A small-molecule ligand and the protein it binds are described below.
Small molecule (SMILES): CN[C@@]1(c2ccccc2Cl)CCCCC1=O

Binding-site contacts:
Ligand atom CAJ contacts residue LYS183 of chain 1.A at 3.6 Å.
Ligand atom CAE contacts residue ASN152 of chain 1.E at 3.6 Å.
Ligand atom CAD contacts residue ILE131 of chain 1.A at 4.2 Å (hydrophobic).
Ligand atom CAB contacts residue LEU176 of chain 1.A at 3.9 Å (hydrophobic).
Ligand atom CAI contacts residue PHE174 of chain 1.A at 3.8 Å (hydrophobic).
Ligand atom CAG contacts residue ASN152 of chain 1.E at 4.1 Å.
Ligand atom CAF contacts residue LYS183 of chain 1.A at 4.3 Å.
Ligand atom CAM contacts residue ASP153 of chain 1.E at 3.3 Å.
Ligand atom NAN contacts residue ASN152 of chain 1.E at 2.9 Å (h-bond).
Ligand atom CAF contacts residue PHE174 of chain 1.A at 4.1 Å (hydrophobic).
Ligand atom CAA contacts residue LEU176 of chain 1.A at 3.2 Å (hydrophobic).
Ligand atom CAE contacts residue PHE174 of chain 1.A at 3.9 Å (hydrophobic).
Ligand atom OAO contacts residue ASN152 of chain 1.E at 3.6 Å.
Ligand atom CAB contacts residue VAL79 of chain 1.A at 4.3 Å (hydrophobic).
Ligand atom CAL contacts residue ASN152 of chain 1.E at 3.8 Å.
Ligand atom NAN contacts residue ASP154 of chain 1.E at 3.6 Å.
Ligand atom CAM contacts residue ASN152 of chain 1.E at 3.6 Å.
Ligand atom CAK contacts residue ASP154 of chain 1.E at 4.2 Å.
Ligand atom CAK contacts residue LYS183 of chain 1.A at 3.5 Å.
Ligand atom CAF contacts residue ASN152 of chain 1.E at 4.0 Å.
Ligand atom CAD contacts residue VAL79 of chain 1.A at 3.6 Å (hydrophobic).
Ligand atom CAG contacts residue PHE174 of chain 1.A at 4.1 Å (hydrophobic).
Ligand atom CAJ contacts residue PHE174 of chain 1.A at 3.6 Å (hydrophobic).
Ligand atom CAC contacts residue PHE174 of chain 1.A at 3.9 Å (hydrophobic).
Ligand atom CAA contacts residue ASN152 of chain 1.E at 3.8 Å.
Ligand atom CAA contacts residue TYR23 of chain 1.E at 3.6 Å (hydrophobic).
Ligand atom OAO contacts residue TYR23 of chain 1.E at 3.6 Å.
Ligand atom CAC contacts residue TYR23 of chain 1.E at 3.3 Å (hydrophobic).
Ligand atom CAB contacts residue ILE131 of chain 1.A at 4.3 Å (hydrophobic).
Ligand atom OAO contacts residue ASP153 of chain 1.E at 3.8 Å.
Ligand atom CAC contacts residue ASN152 of chain 1.E at 3.2 Å.
Ligand atom CAA contacts residue PHE174 of chain 1.A at 4.1 Å (hydrophobic).
Ligand atom CAD contacts residue PHE174 of chain 1.A at 4.3 Å (hydrophobic).
Ligand atom CLAP contacts residue ASP154 of chain 1.E at 3.4 Å.
Ligand atom CAH contacts residue PHE174 of chain 1.A at 3.2 Å (hydrophobic).
Ligand atom CLAP contacts residue LYS183 of chain 1.A at 3.1 Å.
Ligand atom CAM contacts residue ASP154 of chain 1.E at 3.5 Å.
Ligand atom NAN contacts residue ASP153 of chain 1.E at 3.5 Å (salt-bridge).
Ligand atom CAG contacts residue TYR23 of chain 1.E at 4.2 Å (hydrophobic).
Ligand atom CAC contacts residue LEU176 of chain 1.A at 4.1 Å (hydrophobic).

Sequence of chain 1.E:
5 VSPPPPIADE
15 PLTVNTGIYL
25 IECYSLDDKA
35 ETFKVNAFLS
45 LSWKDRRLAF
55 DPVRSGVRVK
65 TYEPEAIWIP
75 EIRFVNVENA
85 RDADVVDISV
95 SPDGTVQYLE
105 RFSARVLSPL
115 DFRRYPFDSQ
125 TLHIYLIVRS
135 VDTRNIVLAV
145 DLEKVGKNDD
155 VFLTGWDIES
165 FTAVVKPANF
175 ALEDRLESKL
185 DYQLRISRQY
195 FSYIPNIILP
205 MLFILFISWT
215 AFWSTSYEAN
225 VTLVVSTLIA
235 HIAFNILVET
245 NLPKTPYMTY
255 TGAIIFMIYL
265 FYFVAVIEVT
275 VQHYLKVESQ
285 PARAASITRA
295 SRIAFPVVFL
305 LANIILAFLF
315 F

Sequence of chain 1.A:
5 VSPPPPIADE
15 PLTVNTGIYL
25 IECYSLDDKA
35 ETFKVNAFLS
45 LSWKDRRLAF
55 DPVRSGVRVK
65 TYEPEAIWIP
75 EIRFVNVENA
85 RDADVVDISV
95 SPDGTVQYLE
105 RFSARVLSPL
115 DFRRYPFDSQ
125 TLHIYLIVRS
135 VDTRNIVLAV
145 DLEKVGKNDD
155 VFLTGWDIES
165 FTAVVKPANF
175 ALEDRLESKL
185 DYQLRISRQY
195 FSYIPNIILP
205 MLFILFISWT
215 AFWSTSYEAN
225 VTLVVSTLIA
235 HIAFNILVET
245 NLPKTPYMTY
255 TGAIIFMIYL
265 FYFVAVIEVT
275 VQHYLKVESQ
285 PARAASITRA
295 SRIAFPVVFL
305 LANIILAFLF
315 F